A small-molecule ligand and the protein it binds are described below.
Small molecule (SMILES): CC(=O)N[C@@H]1[C@@H](O)[C@H](O)[C@@H](CO)O[C@@H]1O

Sequence of chain 1.B:
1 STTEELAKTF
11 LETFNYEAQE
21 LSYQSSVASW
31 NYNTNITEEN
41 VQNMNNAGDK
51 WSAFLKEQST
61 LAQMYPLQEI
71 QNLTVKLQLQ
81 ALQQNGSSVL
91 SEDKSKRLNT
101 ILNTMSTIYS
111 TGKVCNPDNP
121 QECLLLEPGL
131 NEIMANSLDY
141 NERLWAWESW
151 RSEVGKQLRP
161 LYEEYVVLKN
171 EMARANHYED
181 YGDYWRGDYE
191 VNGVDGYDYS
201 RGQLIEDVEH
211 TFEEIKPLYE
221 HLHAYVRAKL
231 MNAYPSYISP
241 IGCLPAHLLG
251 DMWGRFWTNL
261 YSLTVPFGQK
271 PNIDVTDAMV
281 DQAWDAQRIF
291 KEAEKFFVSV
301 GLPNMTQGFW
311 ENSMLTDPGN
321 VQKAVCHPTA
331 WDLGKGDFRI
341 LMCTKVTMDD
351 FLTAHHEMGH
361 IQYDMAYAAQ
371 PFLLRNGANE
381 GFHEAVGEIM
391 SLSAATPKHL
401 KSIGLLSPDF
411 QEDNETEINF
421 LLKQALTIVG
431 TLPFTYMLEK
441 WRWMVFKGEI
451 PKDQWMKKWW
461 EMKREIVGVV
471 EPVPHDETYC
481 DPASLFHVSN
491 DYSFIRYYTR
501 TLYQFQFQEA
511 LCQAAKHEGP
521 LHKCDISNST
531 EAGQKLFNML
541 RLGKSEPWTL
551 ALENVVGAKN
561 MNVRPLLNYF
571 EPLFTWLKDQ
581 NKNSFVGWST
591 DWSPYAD

Binding-site contacts:
Ligand atom C3 contacts residue ASN528 of chain 1.B at 4.4 Å.
Ligand atom C8 contacts residue ASN528 of chain 1.B at 3.5 Å.
Ligand atom N2 contacts residue ASN528 of chain 1.B at 2.5 Å (h-bond).
Ligand atom C2 contacts residue ASN528 of chain 1.B at 2.9 Å.
Ligand atom C7 contacts residue ASN528 of chain 1.B at 3.1 Å.
Ligand atom N2 contacts residue SER402 of chain 1.B at 4.0 Å.
Ligand atom O3 contacts residue SER402 of chain 1.B at 3.8 Å.
Ligand atom C8 contacts residue SER402 of chain 1.B at 3.3 Å.
Ligand atom O7 contacts residue SER402 of chain 1.B at 3.3 Å (h-bond).
Ligand atom O5 contacts residue ASN528 of chain 1.B at 3.9 Å.
Ligand atom C1 contacts residue ASN528 of chain 1.B at 2.7 Å.
Ligand atom O1 contacts residue ASN528 of chain 1.B at 3.1 Å (h-bond).
Ligand atom O7 contacts residue ASN528 of chain 1.B at 4.0 Å.
Ligand atom C7 contacts residue SER402 of chain 1.B at 3.3 Å.
Ligand atom C8 contacts residue SER527 of chain 1.B at 3.5 Å.